Binding-site contacts:
Ligand atom C1 contacts residue PRO448 of chain 1.B at 4.3 Å (hydrophobic).
Ligand atom C2 contacts residue PRO448 of chain 1.B at 4.2 Å (hydrophobic).
Ligand atom O5 contacts residue TRP449 of chain 1.B at 2.5 Å.
Ligand atom C4 contacts residue TRP449 of chain 1.B at 4.0 Å (hydrophobic).
Ligand atom C5 contacts residue TRP449 of chain 1.B at 3.3 Å (hydrophobic).
Ligand atom C1 contacts residue TRP449 of chain 1.B at 1.5 Å (hydrophobic).
Ligand atom O2 contacts residue GLN265 of chain 1.B at 3.5 Å (h-bond).
Ligand atom O2 contacts residue PRO448 of chain 1.B at 3.3 Å.
Ligand atom C2 contacts residue GLN265 of chain 1.B at 4.5 Å.
Ligand atom O6 contacts residue ARG437 of chain 1.B at 4.1 Å.
Ligand atom C2 contacts residue TRP449 of chain 1.B at 2.5 Å (hydrophobic).
Ligand atom C2 contacts residue ARG439 of chain 1.B at 4.3 Å.
Ligand atom C4 contacts residue GLN265 of chain 1.B at 3.9 Å.
Ligand atom C3 contacts residue TRP449 of chain 1.B at 3.3 Å (hydrophobic).
Ligand atom O3 contacts residue GLN265 of chain 1.B at 4.5 Å.
Ligand atom O2 contacts residue TRP449 of chain 1.B at 3.6 Å.

This small molecule binds to this protein.
Small molecule (SMILES): OC[C@H]1O[C@H](O)[C@@H](O)[C@@H](O)[C@@H]1O

Sequence of chain 1.B:
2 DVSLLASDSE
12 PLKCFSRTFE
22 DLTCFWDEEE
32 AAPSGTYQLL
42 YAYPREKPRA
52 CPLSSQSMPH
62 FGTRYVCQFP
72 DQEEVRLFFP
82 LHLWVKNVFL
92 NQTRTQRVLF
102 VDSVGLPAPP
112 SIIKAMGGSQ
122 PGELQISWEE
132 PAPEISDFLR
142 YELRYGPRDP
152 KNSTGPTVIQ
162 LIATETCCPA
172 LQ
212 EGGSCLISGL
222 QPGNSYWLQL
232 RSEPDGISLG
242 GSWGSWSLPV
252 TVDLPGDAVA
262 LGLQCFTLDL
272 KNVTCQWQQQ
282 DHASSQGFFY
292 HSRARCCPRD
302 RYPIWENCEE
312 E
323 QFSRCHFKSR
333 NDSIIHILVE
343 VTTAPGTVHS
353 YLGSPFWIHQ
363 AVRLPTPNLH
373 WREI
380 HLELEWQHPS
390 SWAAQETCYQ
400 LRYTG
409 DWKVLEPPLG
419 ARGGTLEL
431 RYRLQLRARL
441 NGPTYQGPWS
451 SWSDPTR